Binding-site contacts:
Ligand atom N2 contacts residue PHE159 of chain 2.C at 3.8 Å.
Ligand atom C2 contacts residue PHE159 of chain 2.C at 3.6 Å (hydrophobic).
Ligand atom C1' contacts residue SO41 of chain 2.I at 3.6 Å.
Ligand atom N9 contacts residue GLU179 of chain 2.C at 3.8 Å.
Ligand atom N3 contacts residue MET180 of chain 2.C at 3.7 Å.
Ligand atom C2' contacts residue MET180 of chain 2.C at 3.7 Å (hydrophobic).
Ligand atom N2 contacts residue VAL178 of chain 2.C at 3.6 Å.
Ligand atom C2 contacts residue VAL178 of chain 2.C at 3.8 Å (hydrophobic).
Ligand atom C8 contacts residue SER90 of chain 2.C at 3.2 Å.
Ligand atom N3 contacts residue VAL178 of chain 2.C at 3.6 Å (h-bond).
Ligand atom C5 contacts residue GLY92 of chain 2.C at 3.5 Å.
Ligand atom O3' contacts residue MET64 of chain 2.C at 3.8 Å.
Ligand atom O3' contacts residue HIS4 of chain 1.C at 2.9 Å (h-bond).
Ligand atom O1' contacts residue SO41 of chain 2.I at 3.0 Å (h-bond).
Ligand atom C3' contacts residue MET180 of chain 2.C at 3.9 Å (hydrophobic).
Ligand atom N3 contacts residue GLU179 of chain 2.C at 3.6 Å.
Ligand atom C1' contacts residue MET180 of chain 2.C at 3.9 Å (hydrophobic).
Ligand atom N1 contacts residue PHE159 of chain 2.C at 3.9 Å.
Ligand atom N2 contacts residue ALA156 of chain 2.C at 3.9 Å.
Ligand atom C6 contacts residue GLY92 of chain 2.C at 3.8 Å.
Ligand atom C1' contacts residue GLU179 of chain 2.C at 3.5 Å.
Ligand atom C5 contacts residue VAL178 of chain 2.C at 3.4 Å (hydrophobic).
Ligand atom O6 contacts residue ILE206 of chain 2.C at 3.6 Å.
Ligand atom C2' contacts residue SO41 of chain 2.I at 3.9 Å.
Ligand atom O6 contacts residue GLY92 of chain 2.C at 3.5 Å.
Ligand atom C6 contacts residue VAL178 of chain 2.C at 3.8 Å (hydrophobic).
Ligand atom O3' contacts residue ARG43 of chain 1.C at 3.6 Å.
Ligand atom N9 contacts residue SER90 of chain 2.C at 3.6 Å (h-bond).
Ligand atom C4 contacts residue VAL178 of chain 2.C at 3.3 Å (hydrophobic).
Ligand atom C3' contacts residue PHE159 of chain 2.C at 3.6 Å (hydrophobic).
Ligand atom C4 contacts residue GLU179 of chain 2.C at 3.8 Å.
Ligand atom N7 contacts residue GLY92 of chain 2.C at 3.3 Å (h-bond).
Ligand atom C3' contacts residue HIS4 of chain 1.C at 3.6 Å.
Ligand atom C1' contacts residue SER90 of chain 2.C at 3.5 Å.
Ligand atom C6 contacts residue PHE159 of chain 2.C at 3.9 Å (hydrophobic).
Ligand atom N9 contacts residue VAL178 of chain 2.C at 3.7 Å.
Ligand atom N7 contacts residue VAL178 of chain 2.C at 3.8 Å.
Ligand atom N3 contacts residue PHE159 of chain 2.C at 3.7 Å.
Ligand atom C8 contacts residue CYS91 of chain 2.C at 3.4 Å (hydrophobic).
Ligand atom N7 contacts residue CYS91 of chain 2.C at 3.4 Å.

Sequence of chain 1.C:
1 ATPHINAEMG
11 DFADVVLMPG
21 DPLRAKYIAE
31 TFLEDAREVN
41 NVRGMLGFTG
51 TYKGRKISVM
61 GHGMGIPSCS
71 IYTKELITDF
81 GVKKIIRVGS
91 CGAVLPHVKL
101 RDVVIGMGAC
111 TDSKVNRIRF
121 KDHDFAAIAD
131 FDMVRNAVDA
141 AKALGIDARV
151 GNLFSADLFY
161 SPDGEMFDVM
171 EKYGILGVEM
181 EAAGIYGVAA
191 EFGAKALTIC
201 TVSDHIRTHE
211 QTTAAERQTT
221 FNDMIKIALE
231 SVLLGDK

Sequence of chain 2.C:
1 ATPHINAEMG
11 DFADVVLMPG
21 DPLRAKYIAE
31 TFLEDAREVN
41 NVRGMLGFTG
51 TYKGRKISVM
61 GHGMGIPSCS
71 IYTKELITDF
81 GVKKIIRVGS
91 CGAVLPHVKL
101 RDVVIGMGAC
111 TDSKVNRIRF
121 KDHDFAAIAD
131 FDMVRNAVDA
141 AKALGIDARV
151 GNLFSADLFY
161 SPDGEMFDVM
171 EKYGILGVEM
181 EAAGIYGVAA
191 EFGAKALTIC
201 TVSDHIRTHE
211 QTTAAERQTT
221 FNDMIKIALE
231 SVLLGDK

This protein binds this small molecule.
Small molecule (SMILES): Nc1nc2c(ncn2COCCO)c(=O)[nH]1